A protein and the small-molecule ligand that binds it are described below.
Small molecule (SMILES): CC(=O)N[C@@H]1[C@@H](O)[C@H](O)[C@@H](CO)O[C@H]1O

Sequence of chain 1.A:
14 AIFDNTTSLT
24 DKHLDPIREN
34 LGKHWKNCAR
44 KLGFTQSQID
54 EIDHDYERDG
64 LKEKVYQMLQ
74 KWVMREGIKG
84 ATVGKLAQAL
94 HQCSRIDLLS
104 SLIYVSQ

Binding-site contacts:
Ligand atom C4 contacts residue ARG43 of chain 1.A at 4.2 Å.
Ligand atom C8 contacts residue ARG43 of chain 1.A at 4.3 Å.
Ligand atom C8 contacts residue GLN49 of chain 1.A at 4.2 Å.
Ligand atom C1 contacts residue ARG43 of chain 1.A at 1.4 Å.
Ligand atom O7 contacts residue THR48 of chain 1.A at 3.7 Å.
Ligand atom C3 contacts residue ARG43 of chain 1.A at 3.8 Å.
Ligand atom O5 contacts residue ARG43 of chain 1.A at 2.4 Å (salt-bridge).
Ligand atom N2 contacts residue ARG43 of chain 1.A at 2.9 Å (salt-bridge).
Ligand atom O7 contacts residue ARG43 of chain 1.A at 2.9 Å.
Ligand atom C5 contacts residue ARG43 of chain 1.A at 3.7 Å.
Ligand atom C7 contacts residue GLN49 of chain 1.A at 3.7 Å.
Ligand atom C2 contacts residue ARG43 of chain 1.A at 2.4 Å.
Ligand atom O7 contacts residue GLN49 of chain 1.A at 2.7 Å (h-bond).
Ligand atom C7 contacts residue ARG43 of chain 1.A at 3.2 Å.